Sequence of chain 2.A:
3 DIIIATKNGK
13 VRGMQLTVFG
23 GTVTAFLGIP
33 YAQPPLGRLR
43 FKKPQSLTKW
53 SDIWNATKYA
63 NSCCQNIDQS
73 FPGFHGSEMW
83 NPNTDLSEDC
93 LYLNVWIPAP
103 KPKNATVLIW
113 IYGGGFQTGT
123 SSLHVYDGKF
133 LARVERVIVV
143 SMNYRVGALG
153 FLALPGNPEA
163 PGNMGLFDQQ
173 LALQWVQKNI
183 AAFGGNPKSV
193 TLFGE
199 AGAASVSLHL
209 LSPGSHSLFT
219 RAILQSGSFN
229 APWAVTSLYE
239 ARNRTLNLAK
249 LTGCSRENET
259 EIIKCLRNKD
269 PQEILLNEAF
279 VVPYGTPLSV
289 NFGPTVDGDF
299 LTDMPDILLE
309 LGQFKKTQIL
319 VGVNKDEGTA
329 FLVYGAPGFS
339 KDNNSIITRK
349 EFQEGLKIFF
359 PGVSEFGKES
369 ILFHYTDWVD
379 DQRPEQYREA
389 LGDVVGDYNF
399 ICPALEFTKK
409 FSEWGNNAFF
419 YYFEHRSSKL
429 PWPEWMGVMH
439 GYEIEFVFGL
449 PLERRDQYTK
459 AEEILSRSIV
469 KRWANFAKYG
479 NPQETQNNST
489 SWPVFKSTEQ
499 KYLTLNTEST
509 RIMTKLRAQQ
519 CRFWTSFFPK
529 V

A small-molecule ligand and the protein it binds are described below.
Small molecule (SMILES): CC(=O)N[C@@H]1[C@@H](O)[C@H](O)[C@@H](CO)O[C@H]1O

Binding-site contacts:
Ligand atom C8 contacts residue ASN256 of chain 2.A at 3.9 Å.
Ligand atom C1 contacts residue THR258 of chain 2.A at 4.4 Å.
Ligand atom O5 contacts residue ASN256 of chain 2.A at 2.4 Å (h-bond).
Ligand atom C2 contacts residue ASN256 of chain 2.A at 2.2 Å.
Ligand atom C4 contacts residue ASN256 of chain 2.A at 4.2 Å.
Ligand atom O7 contacts residue ASN256 of chain 2.A at 3.3 Å (h-bond).
Ligand atom C1 contacts residue ASN256 of chain 2.A at 1.4 Å.
Ligand atom C5 contacts residue ASN256 of chain 2.A at 3.6 Å.
Ligand atom C3 contacts residue ASN256 of chain 2.A at 3.6 Å.
Ligand atom N2 contacts residue ASN256 of chain 2.A at 2.6 Å (h-bond).
Ligand atom O5 contacts residue THR258 of chain 2.A at 4.5 Å.
Ligand atom C7 contacts residue ASN256 of chain 2.A at 3.0 Å.